The protein below binds the small molecule below.
Small molecule (SMILES): CC(=O)N[C@H]1[C@H](O[C@H]2[C@H](O)[C@@H](NC(C)=O)CO[C@@H]2CO)O[C@H](CO)[C@@H](O)[C@@H]1O

Sequence of chain 1.E:
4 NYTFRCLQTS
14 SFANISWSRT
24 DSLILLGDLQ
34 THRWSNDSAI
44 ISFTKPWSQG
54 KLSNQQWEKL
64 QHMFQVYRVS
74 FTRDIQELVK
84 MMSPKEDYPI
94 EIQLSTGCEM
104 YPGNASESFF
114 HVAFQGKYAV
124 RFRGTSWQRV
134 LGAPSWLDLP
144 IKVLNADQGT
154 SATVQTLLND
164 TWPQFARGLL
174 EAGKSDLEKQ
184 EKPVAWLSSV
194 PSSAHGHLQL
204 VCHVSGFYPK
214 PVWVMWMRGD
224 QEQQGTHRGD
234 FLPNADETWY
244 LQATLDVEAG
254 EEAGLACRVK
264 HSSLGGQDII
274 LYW

Binding-site contacts:
Ligand atom C6 contacts residue THR128 of chain 1.E at 3.9 Å.
Ligand atom C1 contacts residue THR128 of chain 1.E at 4.3 Å.
Ligand atom O3 contacts residue THR128 of chain 1.E at 4.1 Å.
Ligand atom C4 contacts residue THR128 of chain 1.E at 4.5 Å.
Ligand atom O7 contacts residue ASN162 of chain 1.E at 3.2 Å (h-bond).
Ligand atom O5 contacts residue ASN162 of chain 1.E at 2.0 Å (h-bond).
Ligand atom N2 contacts residue GLN158 of chain 1.E at 3.0 Å (h-bond).
Ligand atom C5 contacts residue GLY127 of chain 1.E at 4.0 Å.
Ligand atom C5 contacts residue THR128 of chain 1.E at 4.1 Å.
Ligand atom C3 contacts residue GLN158 of chain 1.E at 3.7 Å.
Ligand atom C1 contacts residue ASN162 of chain 1.E at 1.1 Å.
Ligand atom O3 contacts residue GLN158 of chain 1.E at 3.6 Å.
Ligand atom C3 contacts residue THR128 of chain 1.E at 4.4 Å.
Ligand atom O6 contacts residue GLY127 of chain 1.E at 4.2 Å.
Ligand atom C7 contacts residue ASN162 of chain 1.E at 3.3 Å.
Ligand atom C5 contacts residue ASN162 of chain 1.E at 3.3 Å.
Ligand atom N2 contacts residue ASN162 of chain 1.E at 2.9 Å (h-bond).
Ligand atom C7 contacts residue GLY127 of chain 1.E at 4.2 Å.
Ligand atom C2 contacts residue GLN158 of chain 1.E at 4.0 Å.
Ligand atom C3 contacts residue ASN162 of chain 1.E at 3.5 Å.
Ligand atom C1 contacts residue GLN158 of chain 1.E at 4.4 Å.
Ligand atom C3 contacts residue GLY127 of chain 1.E at 4.0 Å.
Ligand atom C6 contacts residue ASN162 of chain 1.E at 4.4 Å.
Ligand atom O4 contacts residue THR128 of chain 1.E at 4.2 Å.
Ligand atom C7 contacts residue GLN158 of chain 1.E at 3.9 Å.
Ligand atom C4 contacts residue ASN162 of chain 1.E at 3.9 Å.
Ligand atom O5 contacts residue THR128 of chain 1.E at 3.4 Å.
Ligand atom C2 contacts residue ASN162 of chain 1.E at 2.3 Å.
Ligand atom C8 contacts residue THR159 of chain 1.E at 4.4 Å.
Ligand atom O7 contacts residue GLY127 of chain 1.E at 3.5 Å.
Ligand atom C8 contacts residue GLN158 of chain 1.E at 3.7 Å.
Ligand atom O4 contacts residue GLY127 of chain 1.E at 3.8 Å.
Ligand atom C4 contacts residue GLY127 of chain 1.E at 4.1 Å.